Sequence of chain 6.H:
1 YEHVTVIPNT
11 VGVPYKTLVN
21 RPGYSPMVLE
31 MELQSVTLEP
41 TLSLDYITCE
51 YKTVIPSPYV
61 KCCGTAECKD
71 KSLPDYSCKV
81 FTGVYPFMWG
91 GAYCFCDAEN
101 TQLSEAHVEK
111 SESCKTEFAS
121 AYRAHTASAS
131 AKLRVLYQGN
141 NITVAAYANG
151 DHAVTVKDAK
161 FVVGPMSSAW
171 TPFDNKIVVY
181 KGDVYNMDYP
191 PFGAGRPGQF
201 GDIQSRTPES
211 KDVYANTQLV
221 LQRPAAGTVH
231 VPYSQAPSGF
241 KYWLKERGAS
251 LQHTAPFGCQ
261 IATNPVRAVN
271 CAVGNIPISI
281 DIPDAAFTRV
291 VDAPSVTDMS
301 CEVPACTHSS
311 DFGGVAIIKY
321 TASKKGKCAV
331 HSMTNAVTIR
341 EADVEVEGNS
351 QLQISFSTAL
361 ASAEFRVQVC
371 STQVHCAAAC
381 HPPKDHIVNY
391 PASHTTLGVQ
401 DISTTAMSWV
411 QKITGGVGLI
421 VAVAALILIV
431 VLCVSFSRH

This protein binds this small molecule.
Small molecule (SMILES): CC(=O)N[C@@H]1[C@@H](O)[C@H](O)[C@@H](CO)O[C@H]1O

Binding-site contacts:
Ligand atom C7 contacts residue ASN259 of chain 6.I at 3.1 Å.
Ligand atom C4 contacts residue ASN259 of chain 6.I at 4.1 Å.
Ligand atom C5 contacts residue ASN259 of chain 6.I at 3.6 Å.
Ligand atom O6 contacts residue THR116 of chain 6.H at 3.5 Å.
Ligand atom O6 contacts residue ASN259 of chain 6.I at 4.5 Å.
Ligand atom C8 contacts residue ASN259 of chain 6.I at 4.4 Å.
Ligand atom C6 contacts residue LYS115 of chain 6.H at 4.3 Å.
Ligand atom C8 contacts residue GLU198 of chain 6.B at 4.1 Å.
Ligand atom C4 contacts residue LYS115 of chain 6.H at 4.5 Å.
Ligand atom O6 contacts residue LYS115 of chain 6.H at 3.7 Å.
Ligand atom N2 contacts residue ASN259 of chain 6.I at 3.0 Å (h-bond).
Ligand atom C2 contacts residue ASN259 of chain 6.I at 2.4 Å.
Ligand atom O5 contacts residue ASN259 of chain 6.I at 2.3 Å (h-bond).
Ligand atom O7 contacts residue ASN259 of chain 6.I at 2.8 Å (h-bond).
Ligand atom C3 contacts residue ASN259 of chain 6.I at 3.8 Å.
Ligand atom O7 contacts residue LYS181 of chain 6.H at 4.1 Å.
Ligand atom O5 contacts residue THR116 of chain 6.H at 4.3 Å.
Ligand atom C1 contacts residue ASN259 of chain 6.I at 1.4 Å.

Sequence of chain 6.I:
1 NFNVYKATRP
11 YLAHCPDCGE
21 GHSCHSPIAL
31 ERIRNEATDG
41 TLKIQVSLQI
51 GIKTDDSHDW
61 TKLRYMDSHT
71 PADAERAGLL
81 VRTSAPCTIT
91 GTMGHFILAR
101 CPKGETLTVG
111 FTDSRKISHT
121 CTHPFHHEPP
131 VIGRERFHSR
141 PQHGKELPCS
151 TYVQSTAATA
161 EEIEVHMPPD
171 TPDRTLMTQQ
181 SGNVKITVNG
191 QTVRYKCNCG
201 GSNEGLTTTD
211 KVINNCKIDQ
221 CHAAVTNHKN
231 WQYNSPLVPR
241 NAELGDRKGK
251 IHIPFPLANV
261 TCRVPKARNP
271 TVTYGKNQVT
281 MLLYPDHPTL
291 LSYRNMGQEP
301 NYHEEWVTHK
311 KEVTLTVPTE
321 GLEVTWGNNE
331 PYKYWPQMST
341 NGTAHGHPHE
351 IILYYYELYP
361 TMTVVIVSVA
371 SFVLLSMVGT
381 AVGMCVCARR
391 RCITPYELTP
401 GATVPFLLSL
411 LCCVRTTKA

Sequence of chain 6.B:
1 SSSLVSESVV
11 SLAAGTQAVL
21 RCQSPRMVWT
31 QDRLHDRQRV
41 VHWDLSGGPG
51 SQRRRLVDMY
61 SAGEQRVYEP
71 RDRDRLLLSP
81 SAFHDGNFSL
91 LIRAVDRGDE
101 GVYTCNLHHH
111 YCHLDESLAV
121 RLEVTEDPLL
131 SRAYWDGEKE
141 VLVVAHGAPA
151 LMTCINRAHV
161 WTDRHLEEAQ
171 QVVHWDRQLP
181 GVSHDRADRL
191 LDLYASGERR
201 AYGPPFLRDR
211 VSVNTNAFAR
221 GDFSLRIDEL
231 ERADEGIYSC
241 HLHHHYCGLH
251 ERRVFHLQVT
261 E